This small molecule binds to this protein.
Small molecule (SMILES): CCCCNC(=O)[C@H](C)C[C@H](O)[C@@H](N)C[C@@H](C)CNC(=O)c1ccccc1OCCCOC

Binding-site contacts:
Ligand atom C1 contacts residue THR227 of chain 1.A at 3.1 Å.
Ligand atom C16 contacts residue GLY228 of chain 1.A at 3.6 Å.
Ligand atom O14 contacts residue THR85 of chain 1.A at 2.6 Å (h-bond).
Ligand atom C11 contacts residue PRO118 of chain 1.A at 3.5 Å (hydrophobic).
Ligand atom C20 contacts residue ASP38 of chain 1.A at 3.6 Å.
Ligand atom C22 contacts residue TYR83 of chain 1.A at 3.8 Å (hydrophobic).
Ligand atom O23 contacts residue ASP38 of chain 1.A at 2.6 Å (salt-bridge).
Ligand atom C24 contacts residue SER84 of chain 1.A at 3.8 Å.
Ligand atom C17 contacts residue ASP38 of chain 1.A at 3.7 Å.
Ligand atom C20 contacts residue GLY228 of chain 1.A at 3.6 Å.
Ligand atom C22 contacts residue ASP38 of chain 1.A at 3.5 Å.
Ligand atom O28 contacts residue TYR83 of chain 1.A at 3.3 Å.
Ligand atom C10 contacts residue PRO118 of chain 1.A at 3.7 Å (hydrophobic).
Ligand atom C3 contacts residue VAL36 of chain 1.A at 3.8 Å (hydrophobic).
Ligand atom O28 contacts residue ARG82 of chain 1.A at 3.7 Å.
Ligand atom C18 contacts residue VAL127 of chain 1.A at 3.8 Å (hydrophobic).
Ligand atom N21 contacts residue ASP226 of chain 1.A at 3.1 Å (salt-bridge).
Ligand atom C19 contacts residue TYR83 of chain 1.A at 3.6 Å (hydrophobic).
Ligand atom N29 contacts residue GLY40 of chain 1.A at 3.2 Å (h-bond).
Ligand atom C25 contacts residue GLY40 of chain 1.A at 3.2 Å.
Ligand atom C27 contacts residue GLY40 of chain 1.A at 3.6 Å.
Ligand atom C3 contacts residue TYR20 of chain 1.A at 3.8 Å (hydrophobic).
Ligand atom C33 contacts residue ARG82 of chain 1.A at 3.2 Å.
Ligand atom O2 contacts residue TYR20 of chain 1.A at 2.8 Å (h-bond).
Ligand atom C5 contacts residue PHE124 of chain 1.A at 3.7 Å (hydrophobic).
Ligand atom O28 contacts residue SER84 of chain 1.A at 2.9 Å (h-bond).
Ligand atom C8 contacts residue PHE124 of chain 1.A at 3.8 Å (hydrophobic).
Ligand atom C10 contacts residue ALA122 of chain 1.A at 3.8 Å (hydrophobic).
Ligand atom N21 contacts residue GLY228 of chain 1.A at 2.5 Å (h-bond).
Ligand atom C31 contacts residue TYR83 of chain 1.A at 3.8 Å (hydrophobic).
Ligand atom N21 contacts residue ASP38 of chain 1.A at 3.0 Å (salt-bridge).
Ligand atom C13 contacts residue THR85 of chain 1.A at 3.8 Å.
Ligand atom C1 contacts residue TYR20 of chain 1.A at 3.4 Å (hydrophobic).
Ligand atom O23 contacts residue GLY40 of chain 1.A at 3.4 Å (h-bond).
Ligand atom C33 contacts residue ILE137 of chain 1.A at 3.5 Å (hydrophobic).
Ligand atom C17 contacts residue GLY228 of chain 1.A at 3.7 Å.
Ligand atom C1 contacts residue TYR162 of chain 1.A at 3.8 Å (hydrophobic).
Ligand atom O2 contacts residue GLN19 of chain 1.A at 3.2 Å.
Ligand atom C9 contacts residue GLN19 of chain 1.A at 3.9 Å.
Ligand atom C19 contacts residue ASP38 of chain 1.A at 3.2 Å.

Sequence of chain 1.A:
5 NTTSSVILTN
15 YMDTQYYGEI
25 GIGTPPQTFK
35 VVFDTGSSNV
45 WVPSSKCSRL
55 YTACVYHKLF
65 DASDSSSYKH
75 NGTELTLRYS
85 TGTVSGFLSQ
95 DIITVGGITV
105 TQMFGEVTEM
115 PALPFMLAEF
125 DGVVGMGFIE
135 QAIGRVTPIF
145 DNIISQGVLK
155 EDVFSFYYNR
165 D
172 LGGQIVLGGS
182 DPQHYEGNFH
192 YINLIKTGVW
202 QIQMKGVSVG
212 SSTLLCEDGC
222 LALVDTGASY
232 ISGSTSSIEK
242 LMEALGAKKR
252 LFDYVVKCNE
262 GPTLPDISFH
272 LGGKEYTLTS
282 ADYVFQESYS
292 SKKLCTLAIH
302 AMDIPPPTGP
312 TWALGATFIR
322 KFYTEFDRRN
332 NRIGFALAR